This small molecule binds to this protein.
Small molecule (SMILES): CC(=O)N[C@H]1[C@H](O[C@H]2[C@H](O)[C@@H](NC(C)=O)CO[C@@H]2CO)O[C@H](CO)[C@@H](O[C@@H]2O[C@H](CO[C@H]3O[C@H](CO)[C@@H](O)[C@H](O)[C@@H]3O)[C@@H](O)[C@H](O[C@H]3O[C@H](CO)[C@@H](O)[C@H](O)[C@@H]3O[C@H]3O[C@H](CO)[C@@H](O)[C@H](O)[C@@H]3O[C@H]3O[C@H](CO)[C@@H](O)[C@H](O)[C@@H]3O)[C@@H]2O)[C@@H]1O

Binding-site contacts:
Ligand atom C6 contacts residue ILE285 of chain 3.A at 3.4 Å (hydrophobic).
Ligand atom O5 contacts residue GLY374 of chain 3.A at 3.3 Å.
Ligand atom O6 contacts residue LYS308 of chain 3.A at 2.9 Å (salt-bridge).
Ligand atom O5 contacts residue ASN120 of chain 1.A at 2.4 Å (h-bond).
Ligand atom C6 contacts residue ASP250 of chain 3.A at 3.5 Å.
Ligand atom C6 contacts residue LEU373 of chain 3.A at 3.3 Å (hydrophobic).
Ligand atom O5 contacts residue ASP250 of chain 3.A at 3.5 Å (salt-bridge).
Ligand atom C4 contacts residue GLU294 of chain 3.A at 3.6 Å.
Ligand atom O2 contacts residue ASN249 of chain 3.A at 3.0 Å (h-bond).
Ligand atom N2 contacts residue ARG140 of chain 1.A at 3.3 Å (salt-bridge).
Ligand atom C8 contacts residue ARG140 of chain 1.A at 3.4 Å.
Ligand atom O3 contacts residue GLY312 of chain 3.A at 2.9 Å (h-bond).
Ligand atom C6 contacts residue THR310 of chain 3.A at 3.6 Å.
Ligand atom C5 contacts residue ARG283 of chain 3.A at 3.6 Å.
Ligand atom O3 contacts residue ASN249 of chain 3.A at 2.7 Å (h-bond).
Ligand atom O6 contacts residue THR310 of chain 3.A at 3.5 Å (h-bond).
Ligand atom O6 contacts residue ILE285 of chain 3.A at 2.7 Å (h-bond).
Ligand atom O4 contacts residue GLU294 of chain 3.A at 2.9 Å (salt-bridge).
Ligand atom C6 contacts residue PRO309 of chain 3.A at 3.6 Å (hydrophobic).
Ligand atom O5 contacts residue GLN375 of chain 3.A at 3.3 Å (h-bond).
Ligand atom O6 contacts residue ASP250 of chain 3.A at 2.6 Å (salt-bridge).
Ligand atom O4 contacts residue ARG247 of chain 3.A at 3.1 Å (salt-bridge).
Ligand atom O2 contacts residue GLY312 of chain 3.A at 3.1 Å.
Ligand atom O3 contacts residue GLN311 of chain 3.A at 3.2 Å.
Ligand atom O6 contacts residue GLN375 of chain 3.A at 3.3 Å.
Ligand atom C3 contacts residue GLY312 of chain 3.A at 3.1 Å.
Ligand atom O3 contacts residue ASP250 of chain 3.A at 2.9 Å (salt-bridge).
Ligand atom O3 contacts residue ARG283 of chain 3.A at 2.9 Å (salt-bridge).
Ligand atom O3 contacts residue GLU294 of chain 3.A at 2.6 Å (salt-bridge).
Ligand atom C6 contacts residue GLN311 of chain 3.A at 3.6 Å.
Ligand atom C7 contacts residue ASN120 of chain 1.A at 3.6 Å.
Ligand atom O4 contacts residue ILE287 of chain 3.A at 3.2 Å.
Ligand atom C1 contacts residue ASN120 of chain 1.A at 1.4 Å.
Ligand atom C8 contacts residue PHE372 of chain 3.A at 3.6 Å (hydrophobic).
Ligand atom O5 contacts residue ARG283 of chain 3.A at 3.2 Å (salt-bridge).
Ligand atom C4 contacts residue ILE287 of chain 3.A at 3.6 Å (hydrophobic).
Ligand atom O2 contacts residue LEU296 of chain 3.A at 3.5 Å.
Ligand atom C3 contacts residue GLU294 of chain 3.A at 3.3 Å.
Ligand atom C2 contacts residue ASN120 of chain 1.A at 2.5 Å.
Ligand atom N2 contacts residue ASN120 of chain 1.A at 2.9 Å (h-bond).

Sequence of chain 1.A:
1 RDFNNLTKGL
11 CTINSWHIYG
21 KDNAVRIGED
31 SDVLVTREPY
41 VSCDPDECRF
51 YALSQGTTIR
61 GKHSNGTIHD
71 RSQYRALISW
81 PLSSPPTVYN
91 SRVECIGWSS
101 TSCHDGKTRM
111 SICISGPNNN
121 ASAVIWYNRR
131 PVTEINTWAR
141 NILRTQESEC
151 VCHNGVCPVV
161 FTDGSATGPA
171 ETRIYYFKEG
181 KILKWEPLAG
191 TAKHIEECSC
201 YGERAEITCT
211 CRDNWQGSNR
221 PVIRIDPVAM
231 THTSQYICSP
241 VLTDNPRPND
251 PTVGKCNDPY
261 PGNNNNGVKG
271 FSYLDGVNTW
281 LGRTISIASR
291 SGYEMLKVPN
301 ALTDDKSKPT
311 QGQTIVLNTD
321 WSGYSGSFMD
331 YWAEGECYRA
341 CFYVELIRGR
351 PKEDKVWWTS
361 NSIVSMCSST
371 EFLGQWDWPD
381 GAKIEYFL

Sequence of chain 3.A:
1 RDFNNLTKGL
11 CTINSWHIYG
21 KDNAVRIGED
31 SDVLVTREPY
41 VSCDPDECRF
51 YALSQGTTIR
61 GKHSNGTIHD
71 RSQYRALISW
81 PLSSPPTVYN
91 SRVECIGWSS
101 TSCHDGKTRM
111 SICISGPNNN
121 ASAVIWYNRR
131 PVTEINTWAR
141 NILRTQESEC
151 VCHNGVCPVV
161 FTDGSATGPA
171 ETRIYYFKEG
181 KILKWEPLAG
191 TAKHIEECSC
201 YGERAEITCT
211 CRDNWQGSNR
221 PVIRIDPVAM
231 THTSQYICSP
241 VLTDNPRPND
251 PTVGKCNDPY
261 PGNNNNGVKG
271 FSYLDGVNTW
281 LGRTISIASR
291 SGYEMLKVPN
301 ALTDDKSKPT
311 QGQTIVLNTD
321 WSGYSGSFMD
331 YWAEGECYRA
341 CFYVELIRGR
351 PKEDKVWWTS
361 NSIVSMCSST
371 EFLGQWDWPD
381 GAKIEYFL